A small-molecule ligand and the protein it binds are described below.
Small molecule (SMILES): CCCCCN

Sequence of chain 1.A:
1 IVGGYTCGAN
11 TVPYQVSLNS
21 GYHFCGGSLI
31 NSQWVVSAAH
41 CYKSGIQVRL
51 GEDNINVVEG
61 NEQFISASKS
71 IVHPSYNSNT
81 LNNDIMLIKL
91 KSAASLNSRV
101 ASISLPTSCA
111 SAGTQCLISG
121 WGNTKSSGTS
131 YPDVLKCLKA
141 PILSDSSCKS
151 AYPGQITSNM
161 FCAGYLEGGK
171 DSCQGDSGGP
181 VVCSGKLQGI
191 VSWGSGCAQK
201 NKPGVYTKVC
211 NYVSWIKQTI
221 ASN

Binding-site contacts:
Ligand atom C3 contacts residue ALA110 of chain 1.A at 3.5 Å (hydrophobic).
Ligand atom C1 contacts residue ALA110 of chain 1.A at 4.0 Å (hydrophobic).
Ligand atom C5 contacts residue ILE142 of chain 1.A at 3.8 Å (hydrophobic).
Ligand atom C5 contacts residue SO41 of chain 1.D at 4.0 Å.
Ligand atom C1 contacts residue ILE142 of chain 1.A at 4.3 Å (hydrophobic).
Ligand atom N1 contacts residue LEU143 of chain 1.A at 4.2 Å.
Ligand atom C2 contacts residue LYS208 of chain 1.A at 3.8 Å.
Ligand atom C2 contacts residue PHE161 of chain 1.A at 4.3 Å (hydrophobic).
Ligand atom C2 contacts residue GLN188 of chain 1.A at 4.5 Å.
Ligand atom N1 contacts residue ASP145 of chain 1.A at 3.2 Å (salt-bridge).
Ligand atom C2 contacts residue ALA110 of chain 1.A at 3.3 Å (hydrophobic).
Ligand atom C4 contacts residue ASP145 of chain 1.A at 4.3 Å.
Ligand atom C1 contacts residue LYS208 of chain 1.A at 4.3 Å.
Ligand atom C3 contacts residue ILE142 of chain 1.A at 3.6 Å (hydrophobic).
Ligand atom C1 contacts residue PHE161 of chain 1.A at 3.6 Å (hydrophobic).
Ligand atom C1 contacts residue GLN188 of chain 1.A at 3.4 Å.
Ligand atom C5 contacts residue ASP145 of chain 1.A at 3.5 Å.
Ligand atom C5 contacts residue LEU143 of chain 1.A at 3.8 Å (hydrophobic).
Ligand atom C3 contacts residue PHE161 of chain 1.A at 3.8 Å (hydrophobic).
Ligand atom C4 contacts residue LYS208 of chain 1.A at 4.5 Å.
Ligand atom C4 contacts residue ALA110 of chain 1.A at 3.6 Å (hydrophobic).
Ligand atom C2 contacts residue CYS109 of chain 1.A at 4.3 Å (hydrophobic).
Ligand atom N1 contacts residue SO41 of chain 1.D at 2.7 Å (h-bond).
Ligand atom C4 contacts residue ILE142 of chain 1.A at 4.3 Å (hydrophobic).